Sequence of chain 1.B:
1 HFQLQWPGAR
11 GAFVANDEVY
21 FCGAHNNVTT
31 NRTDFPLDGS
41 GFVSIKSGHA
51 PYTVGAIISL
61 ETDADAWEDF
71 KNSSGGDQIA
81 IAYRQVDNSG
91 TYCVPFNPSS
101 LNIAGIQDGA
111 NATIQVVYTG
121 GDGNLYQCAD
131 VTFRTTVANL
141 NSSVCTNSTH

A small-molecule ligand and the protein it binds are described below.
Small molecule (SMILES): CC(=O)N[C@@H]1[C@@H](O)[C@H](O)[C@@H](CO)O[C@H]1O

Binding-site contacts:
Ligand atom C1 contacts residue ARG32 of chain 1.B at 3.9 Å.
Ligand atom C5 contacts residue ASN111 of chain 1.B at 3.5 Å.
Ligand atom C6 contacts residue THR30 of chain 1.B at 4.1 Å.
Ligand atom C2 contacts residue THR62 of chain 1.B at 4.2 Å.
Ligand atom O5 contacts residue ASN111 of chain 1.B at 2.2 Å (h-bond).
Ligand atom C1 contacts residue THR62 of chain 1.B at 4.0 Å.
Ligand atom O6 contacts residue THR29 of chain 1.B at 4.0 Å.
Ligand atom O7 contacts residue ASN111 of chain 1.B at 3.9 Å.
Ligand atom C4 contacts residue ASN111 of chain 1.B at 4.2 Å.
Ligand atom C7 contacts residue ASN111 of chain 1.B at 3.7 Å.
Ligand atom O5 contacts residue THR62 of chain 1.B at 3.8 Å.
Ligand atom O5 contacts residue ARG32 of chain 1.B at 3.3 Å (salt-bridge).
Ligand atom C3 contacts residue ASN111 of chain 1.B at 3.8 Å.
Ligand atom N2 contacts residue THR62 of chain 1.B at 4.4 Å.
Ligand atom C7 contacts residue THR62 of chain 1.B at 4.2 Å.
Ligand atom C8 contacts residue GLY109 of chain 1.B at 4.1 Å.
Ligand atom C1 contacts residue ASN111 of chain 1.B at 1.4 Å.
Ligand atom C5 contacts residue ARG32 of chain 1.B at 4.1 Å.
Ligand atom N2 contacts residue ASN111 of chain 1.B at 2.9 Å (h-bond).
Ligand atom N2 contacts residue GLY109 of chain 1.B at 4.4 Å.
Ligand atom O6 contacts residue THR30 of chain 1.B at 3.0 Å (h-bond).
Ligand atom O6 contacts residue ARG32 of chain 1.B at 3.4 Å (salt-bridge).
Ligand atom C2 contacts residue ASN111 of chain 1.B at 2.4 Å.
Ligand atom C6 contacts residue ARG32 of chain 1.B at 4.1 Å.
Ligand atom O7 contacts residue THR62 of chain 1.B at 3.7 Å.